Sequence of chain 3.A:
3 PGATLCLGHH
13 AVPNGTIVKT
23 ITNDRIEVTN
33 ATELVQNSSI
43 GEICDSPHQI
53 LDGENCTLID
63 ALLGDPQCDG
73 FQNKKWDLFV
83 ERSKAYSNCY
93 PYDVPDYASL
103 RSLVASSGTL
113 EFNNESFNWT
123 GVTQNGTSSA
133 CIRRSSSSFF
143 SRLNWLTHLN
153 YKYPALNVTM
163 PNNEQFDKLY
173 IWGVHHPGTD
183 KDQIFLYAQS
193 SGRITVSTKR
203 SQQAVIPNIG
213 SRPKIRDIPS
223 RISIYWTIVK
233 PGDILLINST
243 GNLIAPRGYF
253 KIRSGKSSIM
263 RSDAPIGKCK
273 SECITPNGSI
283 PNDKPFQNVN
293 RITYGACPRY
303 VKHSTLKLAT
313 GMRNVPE

The protein below binds the small molecule below.
Small molecule (SMILES): CC(=O)N[C@H]1[C@H](O[C@H]2[C@H](O)[C@@H](NC(C)=O)CO[C@@H]2CO)O[C@H](CO)[C@@H](O)[C@@H]1O

Sequence of chain 3.B:
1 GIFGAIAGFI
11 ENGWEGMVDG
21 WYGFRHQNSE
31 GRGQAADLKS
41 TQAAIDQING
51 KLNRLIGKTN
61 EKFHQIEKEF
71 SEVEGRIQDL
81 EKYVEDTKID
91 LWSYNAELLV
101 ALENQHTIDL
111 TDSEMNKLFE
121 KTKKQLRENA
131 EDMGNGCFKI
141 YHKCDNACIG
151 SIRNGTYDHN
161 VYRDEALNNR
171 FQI

Binding-site contacts:
Ligand atom C5 contacts residue ASN32 of chain 3.A at 3.6 Å.
Ligand atom C7 contacts residue PEG1 of chain 3.J at 3.8 Å.
Ligand atom C8 contacts residue THR34 of chain 3.A at 3.6 Å.
Ligand atom O6 contacts residue LEU52 of chain 3.B at 3.4 Å.
Ligand atom C7 contacts residue ASN32 of chain 3.A at 3.5 Å.
Ligand atom O5 contacts residue PEG1 of chain 3.J at 3.4 Å (h-bond).
Ligand atom N2 contacts residue ASN32 of chain 3.A at 2.9 Å (h-bond).
Ligand atom O5 contacts residue ALA33 of chain 3.A at 4.5 Å.
Ligand atom C5 contacts residue THR312 of chain 3.A at 4.3 Å.
Ligand atom O5 contacts residue ASN32 of chain 3.A at 2.3 Å (h-bond).
Ligand atom N2 contacts residue PEG1 of chain 3.J at 4.4 Å.
Ligand atom C6 contacts residue LEU52 of chain 3.B at 4.2 Å (hydrophobic).
Ligand atom C4 contacts residue ASN32 of chain 3.A at 4.2 Å.
Ligand atom O5 contacts residue THR312 of chain 3.A at 3.2 Å (h-bond).
Ligand atom C1 contacts residue ASN32 of chain 3.A at 1.4 Å.
Ligand atom C8 contacts residue ILE56 of chain 3.B at 4.3 Å (hydrophobic).
Ligand atom C3 contacts residue ASN32 of chain 3.A at 3.8 Å.
Ligand atom C2 contacts residue ASN32 of chain 3.A at 2.5 Å.
Ligand atom C6 contacts residue THR312 of chain 3.A at 4.2 Å.
Ligand atom O7 contacts residue ASN32 of chain 3.A at 3.8 Å.
Ligand atom C2 contacts residue PEG1 of chain 3.J at 3.8 Å.
Ligand atom C1 contacts residue THR312 of chain 3.A at 3.8 Å.
Ligand atom C8 contacts residue PEG1 of chain 3.J at 4.3 Å.
Ligand atom C1 contacts residue ALA33 of chain 3.A at 4.5 Å (hydrophobic).
Ligand atom O7 contacts residue THR34 of chain 3.A at 3.9 Å.
Ligand atom O7 contacts residue PEG1 of chain 3.J at 3.1 Å.
Ligand atom C7 contacts residue THR34 of chain 3.A at 4.1 Å.
Ligand atom C6 contacts residue THR34 of chain 3.A at 4.0 Å.
Ligand atom C1 contacts residue PEG1 of chain 3.J at 3.5 Å.
Ligand atom O6 contacts residue THR312 of chain 3.A at 4.3 Å.